Sequence of chain 2.A:
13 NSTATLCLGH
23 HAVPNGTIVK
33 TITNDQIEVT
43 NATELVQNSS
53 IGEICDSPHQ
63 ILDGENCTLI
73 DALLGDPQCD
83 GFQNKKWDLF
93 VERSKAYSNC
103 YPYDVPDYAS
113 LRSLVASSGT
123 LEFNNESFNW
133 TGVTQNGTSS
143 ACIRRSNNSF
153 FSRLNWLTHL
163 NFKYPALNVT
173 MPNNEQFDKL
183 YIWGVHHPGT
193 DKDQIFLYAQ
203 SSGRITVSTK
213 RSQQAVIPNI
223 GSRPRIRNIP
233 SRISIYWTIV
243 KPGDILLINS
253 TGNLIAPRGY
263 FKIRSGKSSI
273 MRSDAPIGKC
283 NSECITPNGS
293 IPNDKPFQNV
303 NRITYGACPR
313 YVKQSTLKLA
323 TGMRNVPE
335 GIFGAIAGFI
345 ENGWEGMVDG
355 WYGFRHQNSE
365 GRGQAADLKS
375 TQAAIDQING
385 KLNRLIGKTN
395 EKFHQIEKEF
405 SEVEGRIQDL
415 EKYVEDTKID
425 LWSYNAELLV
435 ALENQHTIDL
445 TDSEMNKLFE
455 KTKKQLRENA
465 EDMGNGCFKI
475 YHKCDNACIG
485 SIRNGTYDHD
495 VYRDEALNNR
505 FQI

This protein binds this small molecule.
Small molecule (SMILES): CC(=O)N[C@@H]1[C@@H](O)[C@H](O)[C@@H](CO)O[C@H]1O

Binding-site contacts:
Ligand atom C4 contacts residue ASN138 of chain 2.A at 4.2 Å.
Ligand atom C7 contacts residue ASN138 of chain 2.A at 3.6 Å.
Ligand atom C1 contacts residue ASN138 of chain 2.A at 1.4 Å.
Ligand atom C2 contacts residue ASN138 of chain 2.A at 2.4 Å.
Ligand atom C8 contacts residue GLN137 of chain 2.A at 3.3 Å.
Ligand atom N2 contacts residue ASN138 of chain 2.A at 2.9 Å (h-bond).
Ligand atom N2 contacts residue GLN137 of chain 2.A at 3.6 Å.
Ligand atom C3 contacts residue ASN138 of chain 2.A at 3.8 Å.
Ligand atom C7 contacts residue GLN137 of chain 2.A at 4.0 Å.
Ligand atom O5 contacts residue ASN138 of chain 2.A at 2.4 Å (h-bond).
Ligand atom O7 contacts residue ASN138 of chain 2.A at 3.9 Å.
Ligand atom C5 contacts residue ASN138 of chain 2.A at 3.7 Å.